A protein and the small-molecule ligand that binds it are described below.
Small molecule (SMILES): CCOC(=O)c1nc2ccc(C(=O)C3=C(O)CCCC3=O)c(C)c2c(=O)n1-c1ccccc1

Sequence of chain 1.A:
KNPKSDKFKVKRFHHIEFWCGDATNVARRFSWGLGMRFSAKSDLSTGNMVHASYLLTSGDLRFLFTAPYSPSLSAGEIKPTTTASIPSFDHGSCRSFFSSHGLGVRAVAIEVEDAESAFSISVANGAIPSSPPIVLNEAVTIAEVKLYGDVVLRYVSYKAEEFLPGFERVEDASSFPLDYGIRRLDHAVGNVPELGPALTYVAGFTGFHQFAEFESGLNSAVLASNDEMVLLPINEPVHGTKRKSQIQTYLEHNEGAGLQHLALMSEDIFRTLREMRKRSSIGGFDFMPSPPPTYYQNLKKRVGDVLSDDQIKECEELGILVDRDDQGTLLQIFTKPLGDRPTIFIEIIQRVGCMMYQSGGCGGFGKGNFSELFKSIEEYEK

Binding-site contacts:
Ligand atom O7 contacts residue PHE391 of chain 1.A at 3.8 Å.
Ligand atom O7 contacts residue CO1 of chain 1.B at 2.1 Å.
Ligand atom O7 contacts residue HIS280 of chain 1.A at 3.4 Å (h-bond).
Ligand atom C13 contacts residue GLY392 of chain 1.A at 3.4 Å.
Ligand atom O11 contacts residue CO1 of chain 1.B at 2.0 Å.
Ligand atom C17 contacts residue PHE353 of chain 1.A at 3.6 Å (hydrophobic).
Ligand atom O33 contacts residue LEU399 of chain 1.A at 3.8 Å.
Ligand atom C19 contacts residue PHE396 of chain 1.A at 3.7 Å (hydrophobic).
Ligand atom C17 contacts residue HIS280 of chain 1.A at 3.6 Å.
Ligand atom C6 contacts residue CO1 of chain 1.B at 3.2 Å.
Ligand atom C1 contacts residue PRO252 of chain 1.A at 3.6 Å (hydrophobic).
Ligand atom C9 contacts residue CO1 of chain 1.B at 3.0 Å.
Ligand atom C13 contacts residue PHE396 of chain 1.A at 3.7 Å (hydrophobic).
Ligand atom C15 contacts residue PHE353 of chain 1.A at 3.4 Å (hydrophobic).
Ligand atom C14 contacts residue PHE396 of chain 1.A at 3.6 Å (hydrophobic).
Ligand atom O11 contacts residue PHE353 of chain 1.A at 3.7 Å.
Ligand atom C9 contacts residue HIS280 of chain 1.A at 3.6 Å.
Ligand atom O11 contacts residue GLU366 of chain 1.A at 3.0 Å (salt-bridge).
Ligand atom C14 contacts residue PHE353 of chain 1.A at 3.6 Å (hydrophobic).
Ligand atom O7 contacts residue HIS198 of chain 1.A at 3.1 Å (h-bond).
Ligand atom C6 contacts residue HIS280 of chain 1.A at 3.8 Å.
Ligand atom C2 contacts residue ASN254 of chain 1.A at 3.4 Å.
Ligand atom O11 contacts residue HIS280 of chain 1.A at 3.1 Å (h-bond).
Ligand atom C2 contacts residue SER239 of chain 1.A at 3.6 Å.
Ligand atom C3 contacts residue ASN254 of chain 1.A at 3.6 Å.
Ligand atom C16 contacts residue PHE353 of chain 1.A at 3.2 Å (hydrophobic).
Ligand atom N18 contacts residue PHE396 of chain 1.A at 3.7 Å.
Ligand atom C12 contacts residue PHE391 of chain 1.A at 3.3 Å (hydrophobic).
Ligand atom O33 contacts residue PHE396 of chain 1.A at 3.2 Å.
Ligand atom C12 contacts residue PHE353 of chain 1.A at 3.7 Å (hydrophobic).
Ligand atom C3 contacts residue SER239 of chain 1.A at 3.6 Å.
Ligand atom C9 contacts residue PHE391 of chain 1.A at 3.6 Å (hydrophobic).
Ligand atom O11 contacts residue PHE391 of chain 1.A at 3.6 Å.
Ligand atom C13 contacts residue PHE353 of chain 1.A at 3.8 Å (hydrophobic).
Ligand atom C24 contacts residue LEU399 of chain 1.A at 3.7 Å (hydrophobic).
Ligand atom C5 contacts residue CO1 of chain 1.B at 3.6 Å.
Ligand atom C1 contacts residue PHE391 of chain 1.A at 3.8 Å (hydrophobic).
Ligand atom O30 contacts residue LEU399 of chain 1.A at 3.1 Å.
Ligand atom C5 contacts residue HIS280 of chain 1.A at 3.7 Å.
Ligand atom C10 contacts residue PHE353 of chain 1.A at 3.4 Å (hydrophobic).